The small molecule below binds the protein below.
Small molecule (SMILES): CC(=O)N[C@H]1NC[C@H](CO)[C@H](O)[C@@H]1O

Sequence of chain 1.A:
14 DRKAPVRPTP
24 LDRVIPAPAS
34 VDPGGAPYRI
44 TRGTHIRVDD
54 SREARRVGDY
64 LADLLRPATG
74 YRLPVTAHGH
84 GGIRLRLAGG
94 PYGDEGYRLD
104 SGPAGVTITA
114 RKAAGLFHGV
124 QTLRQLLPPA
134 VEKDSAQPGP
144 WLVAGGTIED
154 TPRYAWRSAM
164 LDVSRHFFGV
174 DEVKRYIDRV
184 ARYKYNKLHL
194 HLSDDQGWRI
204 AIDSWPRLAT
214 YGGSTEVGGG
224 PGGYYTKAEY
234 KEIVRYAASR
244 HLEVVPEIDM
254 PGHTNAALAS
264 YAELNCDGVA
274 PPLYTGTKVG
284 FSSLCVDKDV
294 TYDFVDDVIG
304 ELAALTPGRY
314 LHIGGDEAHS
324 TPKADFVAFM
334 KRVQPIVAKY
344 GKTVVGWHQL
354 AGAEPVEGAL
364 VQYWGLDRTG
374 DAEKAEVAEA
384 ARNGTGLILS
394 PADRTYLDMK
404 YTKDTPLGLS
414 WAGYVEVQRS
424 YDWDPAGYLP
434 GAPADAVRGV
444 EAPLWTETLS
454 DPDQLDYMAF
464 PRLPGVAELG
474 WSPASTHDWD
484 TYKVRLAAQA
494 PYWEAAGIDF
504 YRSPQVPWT

Binding-site contacts:
Ligand atom C3 contacts residue ARG168 of chain 1.A at 3.8 Å.
Ligand atom C5 contacts residue TRP448 of chain 1.A at 3.8 Å (hydrophobic).
Ligand atom C8 contacts residue TRP367 of chain 1.A at 3.6 Å (hydrophobic).
Ligand atom C7 contacts residue ASP319 of chain 1.A at 3.5 Å.
Ligand atom C2 contacts residue ASP319 of chain 1.A at 3.8 Å.
Ligand atom N2 contacts residue ASP319 of chain 1.A at 2.7 Å (salt-bridge).
Ligand atom C8 contacts residue TYR399 of chain 1.A at 3.5 Å (hydrophobic).
Ligand atom C3 contacts residue TRP448 of chain 1.A at 3.6 Å (hydrophobic).
Ligand atom O7 contacts residue TRP367 of chain 1.A at 3.6 Å.
Ligand atom O3 contacts residue TRP448 of chain 1.A at 3.3 Å.
Ligand atom C9 contacts residue TRP414 of chain 1.A at 3.8 Å (hydrophobic).
Ligand atom N1 contacts residue TRP367 of chain 1.A at 3.8 Å.
Ligand atom O7 contacts residue TRP448 of chain 1.A at 3.4 Å.
Ligand atom C9 contacts residue GOL1 of chain 1.G at 3.2 Å.
Ligand atom O3 contacts residue HIS256 of chain 1.A at 3.9 Å.
Ligand atom C4 contacts residue ARG168 of chain 1.A at 3.7 Å.
Ligand atom C4 contacts residue TRP448 of chain 1.A at 3.6 Å (hydrophobic).
Ligand atom O6 contacts residue MET402 of chain 1.A at 3.9 Å.
Ligand atom N1 contacts residue GLU320 of chain 1.A at 2.8 Å (salt-bridge).
Ligand atom C8 contacts residue TRP350 of chain 1.A at 3.4 Å (hydrophobic).
Ligand atom O4 contacts residue VAL282 of chain 1.A at 3.5 Å.
Ligand atom C7 contacts residue TRP448 of chain 1.A at 3.6 Å (hydrophobic).
Ligand atom O4 contacts residue GLU450 of chain 1.A at 2.5 Å (salt-bridge).
Ligand atom C7 contacts residue TRP367 of chain 1.A at 4.0 Å (hydrophobic).
Ligand atom C9 contacts residue GLU320 of chain 1.A at 3.8 Å.
Ligand atom O6 contacts residue LEU412 of chain 1.A at 3.7 Å.
Ligand atom C6 contacts residue ASP401 of chain 1.A at 3.2 Å.
Ligand atom O3 contacts residue ARG168 of chain 1.A at 2.9 Å (salt-bridge).
Ligand atom C6 contacts residue LEU412 of chain 1.A at 3.5 Å (hydrophobic).
Ligand atom C2 contacts residue GLU320 of chain 1.A at 3.1 Å.
Ligand atom C7 contacts residue TYR399 of chain 1.A at 3.5 Å (hydrophobic).
Ligand atom C4 contacts residue GLU450 of chain 1.A at 3.4 Å.
Ligand atom O4 contacts residue ARG168 of chain 1.A at 3.4 Å (salt-bridge).
Ligand atom N2 contacts residue GLU320 of chain 1.A at 3.3 Å (salt-bridge).
Ligand atom O7 contacts residue TYR399 of chain 1.A at 2.7 Å (h-bond).
Ligand atom C6 contacts residue TRP414 of chain 1.A at 3.6 Å (hydrophobic).
Ligand atom O6 contacts residue ASP401 of chain 1.A at 2.6 Å (salt-bridge).
Ligand atom C8 contacts residue ASP319 of chain 1.A at 3.5 Å.
Ligand atom O6 contacts residue TRP414 of chain 1.A at 2.8 Å (h-bond).
Ligand atom N1 contacts residue GOL1 of chain 1.G at 3.4 Å (h-bond).